The protein below binds the small molecule below.
Small molecule (SMILES): O=CNC1CCCCC1

Binding-site contacts:
Ligand atom N8 contacts residue SER51 of chain 1.B at 4.1 Å.
Ligand atom C5 contacts residue VAL297 of chain 1.B at 3.4 Å (hydrophobic).
Ligand atom C7 contacts residue HIS70 of chain 1.B at 3.3 Å.
Ligand atom C2 contacts residue LEU119 of chain 1.B at 4.4 Å (hydrophobic).
Ligand atom N8 contacts residue HIS70 of chain 1.B at 4.5 Å.
Ligand atom O9 contacts residue SER51 of chain 1.B at 2.8 Å (h-bond).
Ligand atom C1 contacts residue NAI1 of chain 1.I at 4.1 Å.
Ligand atom C1 contacts residue SER51 of chain 1.B at 3.6 Å.
Ligand atom N8 contacts residue NAI1 of chain 1.I at 4.2 Å.
Ligand atom C3 contacts residue LEU312 of chain 1.A at 3.7 Å (hydrophobic).
Ligand atom C3 contacts residue VAL297 of chain 1.B at 3.5 Å (hydrophobic).
Ligand atom C5 contacts residue SER51 of chain 1.B at 4.2 Å.
Ligand atom O9 contacts residue CYS49 of chain 1.B at 3.6 Å.
Ligand atom C7 contacts residue SER51 of chain 1.B at 3.7 Å.
Ligand atom C2 contacts residue NAI1 of chain 1.I at 3.5 Å.
Ligand atom C2 contacts residue ILE321 of chain 1.B at 4.0 Å (hydrophobic).
Ligand atom C6 contacts residue SER51 of chain 1.B at 3.9 Å.
Ligand atom C4 contacts residue LEU312 of chain 1.A at 4.0 Å (hydrophobic).
Ligand atom C5 contacts residue LEU60 of chain 1.B at 3.8 Å (hydrophobic).
Ligand atom C7 contacts residue CYS177 of chain 1.B at 3.5 Å (hydrophobic).
Ligand atom N8 contacts residue LEU144 of chain 1.B at 4.0 Å.
Ligand atom C6 contacts residue LEU60 of chain 1.B at 4.0 Å (hydrophobic).
Ligand atom C5 contacts residue LEU119 of chain 1.B at 4.0 Å (hydrophobic).
Ligand atom C4 contacts residue LEU119 of chain 1.B at 3.8 Å (hydrophobic).
Ligand atom O9 contacts residue HIS70 of chain 1.B at 3.0 Å (h-bond).
Ligand atom O9 contacts residue NAI1 of chain 1.I at 3.3 Å.
Ligand atom C6 contacts residue LEU144 of chain 1.B at 4.2 Å (hydrophobic).
Ligand atom C6 contacts residue VAL297 of chain 1.B at 4.5 Å (hydrophobic).
Ligand atom O9 contacts residue CYS177 of chain 1.B at 3.3 Å (h-bond).
Ligand atom C3 contacts residue ILE321 of chain 1.B at 3.8 Å (hydrophobic).
Ligand atom C3 contacts residue NAI1 of chain 1.I at 3.8 Å.
Ligand atom O9 contacts residue ZN1 of chain 1.G at 2.1 Å.
Ligand atom C7 contacts residue LEU144 of chain 1.B at 4.3 Å (hydrophobic).
Ligand atom N8 contacts residue ZN1 of chain 1.G at 4.2 Å.
Ligand atom C4 contacts residue VAL297 of chain 1.B at 3.5 Å (hydrophobic).
Ligand atom C3 contacts residue LEU119 of chain 1.B at 4.3 Å (hydrophobic).
Ligand atom C7 contacts residue ZN1 of chain 1.G at 2.9 Å.
Ligand atom C6 contacts residue LEU119 of chain 1.B at 4.1 Å (hydrophobic).
Ligand atom C7 contacts residue NAI1 of chain 1.I at 3.9 Å.

Sequence of chain 1.A:
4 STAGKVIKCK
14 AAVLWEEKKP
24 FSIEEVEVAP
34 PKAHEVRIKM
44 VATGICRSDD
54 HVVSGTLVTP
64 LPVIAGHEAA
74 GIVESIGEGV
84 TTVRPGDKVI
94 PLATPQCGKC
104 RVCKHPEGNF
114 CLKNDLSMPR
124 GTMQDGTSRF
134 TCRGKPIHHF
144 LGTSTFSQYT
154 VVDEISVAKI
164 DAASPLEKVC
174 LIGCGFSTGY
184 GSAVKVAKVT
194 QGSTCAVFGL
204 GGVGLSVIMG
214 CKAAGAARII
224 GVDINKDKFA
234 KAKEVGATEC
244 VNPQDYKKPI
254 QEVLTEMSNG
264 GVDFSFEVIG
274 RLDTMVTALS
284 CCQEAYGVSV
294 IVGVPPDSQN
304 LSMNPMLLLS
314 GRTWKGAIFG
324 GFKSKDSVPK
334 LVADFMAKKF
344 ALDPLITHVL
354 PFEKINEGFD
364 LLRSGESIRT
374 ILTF

Sequence of chain 1.B:
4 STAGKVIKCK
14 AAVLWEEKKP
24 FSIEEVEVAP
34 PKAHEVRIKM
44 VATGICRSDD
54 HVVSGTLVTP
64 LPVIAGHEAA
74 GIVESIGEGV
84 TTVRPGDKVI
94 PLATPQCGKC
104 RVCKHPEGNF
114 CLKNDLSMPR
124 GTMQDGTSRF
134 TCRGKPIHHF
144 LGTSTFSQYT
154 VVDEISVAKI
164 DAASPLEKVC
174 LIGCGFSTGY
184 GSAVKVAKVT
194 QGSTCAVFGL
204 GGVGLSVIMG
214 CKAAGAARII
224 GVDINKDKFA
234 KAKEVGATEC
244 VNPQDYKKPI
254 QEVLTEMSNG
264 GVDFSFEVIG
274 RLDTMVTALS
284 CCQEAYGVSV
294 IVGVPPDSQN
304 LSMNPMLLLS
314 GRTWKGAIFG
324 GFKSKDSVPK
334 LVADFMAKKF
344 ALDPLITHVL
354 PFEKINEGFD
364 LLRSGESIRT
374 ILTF